The small molecule below binds the protein below.
Small molecule (SMILES): COc1cc2c(cc1O)CC[C@@H]1[C@@H]2CC[C@]2(C)[C@@H](O)[C@@H](Cc3cccc(C(N)=O)c3)C[C@@H]12

Binding-site contacts:
Ligand atom C13 contacts residue VAL144 of chain 1.A at 3.1 Å (hydrophobic).
Ligand atom C3 contacts residue VAL226 of chain 1.A at 3.8 Å (hydrophobic).
Ligand atom C7 contacts residue LEU150 of chain 1.A at 3.8 Å (hydrophobic).
Ligand atom C16 contacts residue PHE227 of chain 1.A at 3.8 Å (hydrophobic).
Ligand atom C18 contacts residue VAL144 of chain 1.A at 3.8 Å (hydrophobic).
Ligand atom C32 contacts residue LEU263 of chain 1.A at 3.1 Å (hydrophobic).
Ligand atom C9 contacts residue LEU150 of chain 1.A at 3.8 Å (hydrophobic).
Ligand atom O29 contacts residue GLY95 of chain 1.A at 3.0 Å.
Ligand atom O29 contacts residue LEU96 of chain 1.A at 2.5 Å (h-bond).
Ligand atom C11 contacts residue LEU150 of chain 1.A at 3.6 Å (hydrophobic).
Ligand atom O31 contacts residue GLU283 of chain 1.A at 3.3 Å.
Ligand atom O19 contacts residue CYS186 of chain 1.A at 3.9 Å.
Ligand atom C32 contacts residue MET280 of chain 1.A at 3.6 Å (hydrophobic).
Ligand atom C8 contacts residue SER223 of chain 1.A at 3.7 Å.
Ligand atom C8 contacts residue TYR219 of chain 1.A at 3.5 Å (hydrophobic).
Ligand atom C28 contacts residue LEU96 of chain 1.A at 3.6 Å (hydrophobic).
Ligand atom C28 contacts residue ASN153 of chain 1.A at 3.4 Å.
Ligand atom C32 contacts residue GLU283 of chain 1.A at 3.5 Å.
Ligand atom C5 contacts residue HIS222 of chain 1.A at 3.6 Å.
Ligand atom C7 contacts residue TYR219 of chain 1.A at 3.5 Å (hydrophobic).
Ligand atom C20 contacts residue LEU150 of chain 1.A at 3.6 Å (hydrophobic).
Ligand atom O4 contacts residue VAL284 of chain 1.A at 3.5 Å.
Ligand atom C28 contacts residue TYR156 of chain 1.A at 3.7 Å (hydrophobic).
Ligand atom O4 contacts residue HIS222 of chain 1.A at 2.9 Å (h-bond).
Ligand atom O19 contacts residue SER143 of chain 1.A at 2.7 Å (h-bond).
Ligand atom C24 contacts residue ASN153 of chain 1.A at 3.7 Å.
Ligand atom C22 contacts residue TYR156 of chain 1.A at 3.9 Å (hydrophobic).
Ligand atom C14 contacts residue VAL144 of chain 1.A at 3.8 Å (hydrophobic).
Ligand atom O19 contacts residue VAL144 of chain 1.A at 3.1 Å.
Ligand atom N30 contacts residue ASN153 of chain 1.A at 2.5 Å (h-bond).
Ligand atom O19 contacts residue GLY145 of chain 1.A at 3.8 Å.
Ligand atom N30 contacts residue LEU96 of chain 1.A at 2.9 Å (h-bond).
Ligand atom C6 contacts residue LEU150 of chain 1.A at 3.5 Å (hydrophobic).
Ligand atom C5 contacts residue VAL226 of chain 1.A at 3.8 Å (hydrophobic).
Ligand atom C3 contacts residue HIS222 of chain 1.A at 3.6 Å.
Ligand atom O4 contacts residue GLU283 of chain 1.A at 3.6 Å.
Ligand atom N30 contacts residue TYR156 of chain 1.A at 3.4 Å.
Ligand atom C23 contacts residue ASN153 of chain 1.A at 3.3 Å.
Ligand atom C21 contacts residue TYR156 of chain 1.A at 3.7 Å (hydrophobic).
Ligand atom C23 contacts residue TYR156 of chain 1.A at 3.5 Å (hydrophobic).

Sequence of chain 1.A:
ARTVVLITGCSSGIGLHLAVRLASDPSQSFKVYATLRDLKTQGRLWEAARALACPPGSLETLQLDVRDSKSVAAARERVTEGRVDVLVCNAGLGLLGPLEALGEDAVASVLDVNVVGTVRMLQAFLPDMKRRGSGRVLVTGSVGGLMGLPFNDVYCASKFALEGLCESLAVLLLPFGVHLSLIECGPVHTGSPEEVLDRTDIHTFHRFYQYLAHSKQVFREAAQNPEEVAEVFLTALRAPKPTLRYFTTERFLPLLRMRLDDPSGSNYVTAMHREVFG